Sequence of chain 1.C:
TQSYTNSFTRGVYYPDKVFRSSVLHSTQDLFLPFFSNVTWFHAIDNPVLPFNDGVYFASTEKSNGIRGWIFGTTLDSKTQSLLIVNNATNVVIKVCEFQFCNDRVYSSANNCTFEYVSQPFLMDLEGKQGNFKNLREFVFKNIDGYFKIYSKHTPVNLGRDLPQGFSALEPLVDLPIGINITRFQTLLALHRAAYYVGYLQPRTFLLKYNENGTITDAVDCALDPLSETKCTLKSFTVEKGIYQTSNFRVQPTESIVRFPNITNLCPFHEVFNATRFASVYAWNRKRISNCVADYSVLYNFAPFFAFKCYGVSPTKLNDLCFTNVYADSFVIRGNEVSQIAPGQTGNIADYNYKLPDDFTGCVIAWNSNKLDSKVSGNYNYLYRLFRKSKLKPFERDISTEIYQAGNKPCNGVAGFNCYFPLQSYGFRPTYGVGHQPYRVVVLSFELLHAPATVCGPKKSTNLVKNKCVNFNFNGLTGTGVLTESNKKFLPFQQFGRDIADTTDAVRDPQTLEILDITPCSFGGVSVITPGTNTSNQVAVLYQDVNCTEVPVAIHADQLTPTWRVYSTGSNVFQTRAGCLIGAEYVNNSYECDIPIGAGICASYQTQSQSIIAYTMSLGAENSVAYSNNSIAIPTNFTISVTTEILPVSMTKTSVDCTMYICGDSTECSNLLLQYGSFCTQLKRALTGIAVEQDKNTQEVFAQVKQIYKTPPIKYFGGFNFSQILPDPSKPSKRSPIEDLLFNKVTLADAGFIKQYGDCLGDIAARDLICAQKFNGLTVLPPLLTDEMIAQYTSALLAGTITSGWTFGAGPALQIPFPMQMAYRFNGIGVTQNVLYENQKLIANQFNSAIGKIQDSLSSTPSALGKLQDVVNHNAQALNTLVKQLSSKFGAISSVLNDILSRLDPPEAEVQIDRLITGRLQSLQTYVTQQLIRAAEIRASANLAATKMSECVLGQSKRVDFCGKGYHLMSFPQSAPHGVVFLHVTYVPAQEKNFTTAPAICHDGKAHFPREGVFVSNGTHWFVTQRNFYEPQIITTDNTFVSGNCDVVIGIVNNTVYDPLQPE

Binding-site contacts:
Ligand atom N2 contacts residue ARG454 of chain 1.C at 4.3 Å.
Ligand atom C7 contacts residue ASN231 of chain 1.B at 3.7 Å.
Ligand atom C5 contacts residue ASN231 of chain 1.B at 3.7 Å.
Ligand atom C1 contacts residue ASN231 of chain 1.B at 1.4 Å.
Ligand atom O7 contacts residue SER456 of chain 1.C at 4.0 Å.
Ligand atom C2 contacts residue ARG454 of chain 1.C at 4.4 Å.
Ligand atom C7 contacts residue GLU462 of chain 1.C at 3.7 Å.
Ligand atom C3 contacts residue SER456 of chain 1.C at 4.4 Å.
Ligand atom C8 contacts residue LYS457 of chain 1.C at 4.2 Å.
Ligand atom O5 contacts residue ASN231 of chain 1.B at 2.4 Å (h-bond).
Ligand atom O3 contacts residue SER456 of chain 1.C at 3.3 Å (h-bond).
Ligand atom C1 contacts residue THR233 of chain 1.B at 4.2 Å.
Ligand atom C7 contacts residue ARG454 of chain 1.C at 3.4 Å.
Ligand atom C2 contacts residue ASN231 of chain 1.B at 2.5 Å.
Ligand atom O7 contacts residue ASN231 of chain 1.B at 4.1 Å.
Ligand atom C7 contacts residue LYS457 of chain 1.C at 4.4 Å.
Ligand atom C8 contacts residue LYS459 of chain 1.C at 2.7 Å.
Ligand atom O7 contacts residue ARG454 of chain 1.C at 2.2 Å (salt-bridge).
Ligand atom C8 contacts residue GLU462 of chain 1.C at 2.7 Å.
Ligand atom C4 contacts residue ASN231 of chain 1.B at 4.2 Å.
Ligand atom C8 contacts residue LEU458 of chain 1.C at 4.5 Å (hydrophobic).
Ligand atom C3 contacts residue ASN231 of chain 1.B at 3.8 Å.
Ligand atom O5 contacts residue THR233 of chain 1.B at 4.0 Å.
Ligand atom N2 contacts residue ASN231 of chain 1.B at 2.9 Å (h-bond).
Ligand atom O7 contacts residue LYS457 of chain 1.C at 4.0 Å.
Ligand atom C5 contacts residue THR233 of chain 1.B at 4.1 Å.
Ligand atom O7 contacts residue GLU462 of chain 1.C at 3.7 Å.
Ligand atom C7 contacts residue LYS459 of chain 1.C at 4.2 Å.
Ligand atom C8 contacts residue ARG454 of chain 1.C at 4.3 Å.

Sequence of chain 1.B:
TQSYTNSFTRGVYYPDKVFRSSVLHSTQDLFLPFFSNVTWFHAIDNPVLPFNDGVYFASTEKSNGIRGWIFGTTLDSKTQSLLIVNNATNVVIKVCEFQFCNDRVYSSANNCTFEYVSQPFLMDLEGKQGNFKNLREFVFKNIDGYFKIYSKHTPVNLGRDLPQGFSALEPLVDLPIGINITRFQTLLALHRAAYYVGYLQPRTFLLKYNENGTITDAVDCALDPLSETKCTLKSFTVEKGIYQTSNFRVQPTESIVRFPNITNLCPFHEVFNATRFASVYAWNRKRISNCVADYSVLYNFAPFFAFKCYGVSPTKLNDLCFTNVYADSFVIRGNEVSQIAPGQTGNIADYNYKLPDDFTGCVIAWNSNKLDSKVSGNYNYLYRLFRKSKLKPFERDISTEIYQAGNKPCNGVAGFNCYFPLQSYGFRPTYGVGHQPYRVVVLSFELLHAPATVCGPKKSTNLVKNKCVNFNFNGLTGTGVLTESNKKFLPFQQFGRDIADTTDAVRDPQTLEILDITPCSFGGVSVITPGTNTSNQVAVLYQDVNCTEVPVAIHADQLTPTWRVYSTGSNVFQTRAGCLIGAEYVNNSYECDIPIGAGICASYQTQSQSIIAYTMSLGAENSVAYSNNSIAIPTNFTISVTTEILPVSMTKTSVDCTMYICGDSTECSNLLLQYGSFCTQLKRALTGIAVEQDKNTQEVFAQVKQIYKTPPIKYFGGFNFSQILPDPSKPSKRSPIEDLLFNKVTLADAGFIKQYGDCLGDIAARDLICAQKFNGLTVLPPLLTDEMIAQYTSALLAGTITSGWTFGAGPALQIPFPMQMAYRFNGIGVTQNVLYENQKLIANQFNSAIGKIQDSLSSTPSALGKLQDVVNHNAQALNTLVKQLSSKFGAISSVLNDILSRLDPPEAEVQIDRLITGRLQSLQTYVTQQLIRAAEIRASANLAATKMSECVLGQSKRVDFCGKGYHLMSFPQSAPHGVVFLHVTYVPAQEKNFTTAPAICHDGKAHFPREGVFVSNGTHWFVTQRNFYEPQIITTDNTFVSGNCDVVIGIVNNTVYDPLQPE

The small molecule below binds the protein below.
Small molecule (SMILES): CC(=O)N[C@@H]1[C@@H](O)[C@H](O)[C@@H](CO)O[C@H]1O